Sequence of chain 2.B:
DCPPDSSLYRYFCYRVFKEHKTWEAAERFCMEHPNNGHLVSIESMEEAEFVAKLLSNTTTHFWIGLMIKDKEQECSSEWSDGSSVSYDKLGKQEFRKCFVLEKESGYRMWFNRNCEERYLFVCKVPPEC

A small-molecule ligand and the protein it binds are described below.
Small molecule (SMILES): CC(=O)N[C@@H]1[C@@H](O)[C@H](O)[C@@H](CO)O[C@H]1O

Binding-site contacts:
Ligand atom O7 contacts residue ASN58 of chain 2.B at 3.4 Å (h-bond).
Ligand atom C5 contacts residue ASN58 of chain 2.B at 3.7 Å.
Ligand atom C3 contacts residue ASN58 of chain 2.B at 3.8 Å.
Ligand atom N2 contacts residue ASN58 of chain 2.B at 2.8 Å (h-bond).
Ligand atom C4 contacts residue ASN58 of chain 2.B at 4.3 Å.
Ligand atom O5 contacts residue ASN58 of chain 2.B at 2.4 Å (h-bond).
Ligand atom C7 contacts residue ASN58 of chain 2.B at 3.7 Å.
Ligand atom C1 contacts residue ASN58 of chain 2.B at 1.4 Å.
Ligand atom C2 contacts residue ASN58 of chain 2.B at 2.5 Å.